The small molecule below binds the protein below.
Small molecule (SMILES): COc1cc(-c2cncc(-c3ccc(C4CCN(C)CC4)cc3)c2C)cc(OC)c1OC

Binding-site contacts:
Ligand atom O02 contacts residue LYS37 of chain 2.B at 3.6 Å.
Ligand atom C07 contacts residue LEU145 of chain 2.B at 3.5 Å (hydrophobic).
Ligand atom O02 contacts residue THR85 of chain 2.B at 3.9 Å.
Ligand atom C07 contacts residue HIS86 of chain 2.B at 3.9 Å.
Ligand atom C01 contacts residue LEU83 of chain 2.B at 3.5 Å (hydrophobic).
Ligand atom C01 contacts residue THR85 of chain 2.B at 3.3 Å.
Ligand atom C21 contacts residue VAL16 of chain 2.B at 3.6 Å (hydrophobic).
Ligand atom C13 contacts residue VAL16 of chain 2.B at 3.8 Å (hydrophobic).
Ligand atom C01 contacts residue ALA35 of chain 2.B at 3.5 Å (hydrophobic).
Ligand atom C04 contacts residue THR85 of chain 2.B at 3.9 Å.
Ligand atom N08 contacts residue HIS88 of chain 2.B at 3.0 Å (h-bond).
Ligand atom C32 contacts residue GLU50 of chain 2.B at 3.5 Å.
Ligand atom C04 contacts residue ALA35 of chain 2.B at 3.8 Å (hydrophobic).
Ligand atom C12 contacts residue TYR87 of chain 2.B at 3.4 Å (hydrophobic).
Ligand atom C09 contacts residue HIS88 of chain 2.B at 3.2 Å.
Ligand atom C22 contacts residue ASP95 of chain 2.B at 3.5 Å.
Ligand atom C32 contacts residue ASP156 of chain 2.B at 3.8 Å.
Ligand atom C16 contacts residue ASP95 of chain 2.B at 3.4 Å.
Ligand atom C29 contacts residue ALA155 of chain 2.B at 3.8 Å (hydrophobic).
Ligand atom O28 contacts residue ALA155 of chain 2.B at 3.7 Å.
Ligand atom C13 contacts residue TYR87 of chain 2.B at 3.7 Å (hydrophobic).
Ligand atom C07 contacts residue ALA35 of chain 2.B at 3.7 Å (hydrophobic).
Ligand atom C12 contacts residue HIS88 of chain 2.B at 3.9 Å.
Ligand atom C32 contacts residue LEU83 of chain 2.B at 3.8 Å (hydrophobic).
Ligand atom C22 contacts residue GLY91 of chain 2.B at 3.5 Å.
Ligand atom C14 contacts residue GLY91 of chain 2.B at 3.8 Å.
Ligand atom C01 contacts residue LYS37 of chain 2.B at 3.6 Å.
Ligand atom C23 contacts residue GLY91 of chain 2.B at 3.5 Å.
Ligand atom C29 contacts residue ASN143 of chain 2.B at 3.4 Å.
Ligand atom C17 contacts residue ASP95 of chain 2.B at 3.8 Å.
Ligand atom C10 contacts residue LEU145 of chain 2.B at 3.9 Å (hydrophobic).
Ligand atom C11 contacts residue GLY91 of chain 2.B at 3.9 Å.
Ligand atom C29 contacts residue LYS142 of chain 2.B at 3.6 Å.
Ligand atom N08 contacts residue TYR87 of chain 2.B at 3.8 Å.
Ligand atom C26 contacts residue LEU145 of chain 2.B at 3.9 Å (hydrophobic).
Ligand atom C24 contacts residue LEU145 of chain 2.B at 3.8 Å (hydrophobic).
Ligand atom O31 contacts residue LYS37 of chain 2.B at 3.6 Å.
Ligand atom C12 contacts residue VAL16 of chain 2.B at 3.8 Å (hydrophobic).
Ligand atom C06 contacts residue LEU145 of chain 2.B at 3.8 Å (hydrophobic).
Ligand atom C09 contacts residue TYR87 of chain 2.B at 3.9 Å (hydrophobic).

Sequence of chain 2.B:
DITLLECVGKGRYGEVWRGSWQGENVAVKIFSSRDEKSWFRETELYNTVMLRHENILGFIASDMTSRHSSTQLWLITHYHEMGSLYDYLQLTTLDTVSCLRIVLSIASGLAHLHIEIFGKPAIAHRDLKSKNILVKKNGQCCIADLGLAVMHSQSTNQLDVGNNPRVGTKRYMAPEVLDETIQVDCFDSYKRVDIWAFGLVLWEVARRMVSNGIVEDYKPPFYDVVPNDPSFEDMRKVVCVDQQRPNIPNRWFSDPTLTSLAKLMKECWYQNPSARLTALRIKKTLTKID